Sequence of chain 1.A:
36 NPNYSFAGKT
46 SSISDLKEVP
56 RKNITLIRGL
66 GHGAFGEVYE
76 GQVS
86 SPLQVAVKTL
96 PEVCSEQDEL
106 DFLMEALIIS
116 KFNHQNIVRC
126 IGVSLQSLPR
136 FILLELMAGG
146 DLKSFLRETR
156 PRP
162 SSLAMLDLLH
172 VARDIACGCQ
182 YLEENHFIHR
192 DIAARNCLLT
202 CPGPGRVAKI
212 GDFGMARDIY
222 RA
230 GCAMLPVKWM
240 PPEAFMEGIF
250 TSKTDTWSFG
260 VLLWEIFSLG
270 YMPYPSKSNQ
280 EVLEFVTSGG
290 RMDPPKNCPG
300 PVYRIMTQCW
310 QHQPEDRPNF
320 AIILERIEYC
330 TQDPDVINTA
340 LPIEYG

The protein below binds the small molecule below.
Small molecule (SMILES): C=CCNS(=O)(=O)c1cccc(C(=O)Nc2nc3cc(CN4CCCCC4)ccc3n2C2CCC(CO)CC2)c1

Binding-site contacts:
Ligand atom C18 contacts residue GLY66 of chain 1.A at 3.7 Å.
Ligand atom C23 contacts residue GLU140 of chain 1.A at 3.1 Å.
Ligand atom O4 contacts residue VAL73 of chain 1.A at 3.4 Å.
Ligand atom C22 contacts residue LEU199 of chain 1.A at 3.8 Å (hydrophobic).
Ligand atom C26 contacts residue LEU199 of chain 1.A at 3.6 Å (hydrophobic).
Ligand atom N1 contacts residue MET142 of chain 1.A at 3.0 Å (h-bond).
Ligand atom C22 contacts residue LEU139 of chain 1.A at 3.6 Å (hydrophobic).
Ligand atom O4 contacts residue GLY68 of chain 1.A at 3.3 Å (h-bond).
Ligand atom C9 contacts residue LEU65 of chain 1.A at 3.5 Å (hydrophobic).
Ligand atom O2 contacts residue VAL73 of chain 1.A at 3.3 Å.
Ligand atom C23 contacts residue LEU199 of chain 1.A at 3.5 Å (hydrophobic).
Ligand atom O1 contacts residue GLY212 of chain 1.A at 3.6 Å (h-bond).
Ligand atom C28 contacts residue GLY144 of chain 1.A at 3.5 Å.
Ligand atom N1 contacts residue LEU65 of chain 1.A at 3.6 Å.
Ligand atom C25 contacts residue GLY144 of chain 1.A at 3.6 Å.
Ligand atom O4 contacts residue HIS67 of chain 1.A at 3.7 Å.
Ligand atom C16 contacts residue ARG196 of chain 1.A at 3.6 Å.
Ligand atom O3 contacts residue MET142 of chain 1.A at 2.9 Å (h-bond).
Ligand atom C6 contacts residue ALA91 of chain 1.A at 3.7 Å (hydrophobic).
Ligand atom C25 contacts residue GLY145 of chain 1.A at 3.8 Å.
Ligand atom C12 contacts residue ALA143 of chain 1.A at 3.7 Å (hydrophobic).
Ligand atom O1 contacts residue LYS93 of chain 1.A at 3.9 Å.
Ligand atom C10 contacts residue MET142 of chain 1.A at 3.7 Å (hydrophobic).
Ligand atom C2 contacts residue MET142 of chain 1.A at 3.5 Å (hydrophobic).
Ligand atom C7 contacts residue LEU199 of chain 1.A at 3.7 Å (hydrophobic).
Ligand atom C16 contacts residue LEU199 of chain 1.A at 3.4 Å (hydrophobic).
Ligand atom C6 contacts residue LEU199 of chain 1.A at 3.5 Å (hydrophobic).
Ligand atom C23 contacts residue ALA91 of chain 1.A at 3.5 Å (hydrophobic).
Ligand atom O1 contacts residue LEU139 of chain 1.A at 3.4 Å.
Ligand atom C26 contacts residue GLU140 of chain 1.A at 3.3 Å.
Ligand atom C23 contacts residue MET142 of chain 1.A at 3.8 Å (hydrophobic).
Ligand atom C2 contacts residue GLY145 of chain 1.A at 3.7 Å.
Ligand atom C5 contacts residue LEU199 of chain 1.A at 3.8 Å (hydrophobic).
Ligand atom C26 contacts residue LEU139 of chain 1.A at 3.6 Å (hydrophobic).
Ligand atom C14 contacts residue LEU199 of chain 1.A at 3.9 Å (hydrophobic).
Ligand atom N5 contacts residue GLY212 of chain 1.A at 3.0 Å (h-bond).
Ligand atom C25 contacts residue ALA143 of chain 1.A at 3.2 Å (hydrophobic).
Ligand atom C3 contacts residue GLY145 of chain 1.A at 3.8 Å.
Ligand atom C10 contacts residue ALA143 of chain 1.A at 3.8 Å (hydrophobic).
Ligand atom S1 contacts residue GLY212 of chain 1.A at 3.8 Å.